The protein below binds the small molecule below.
Small molecule (SMILES): CC(=O)N[C@H]1[C@H](O[C@H]2[C@H](O)[C@@H](NC(C)=O)CO[C@@H]2CO[C@@H]2O[C@@H](C)[C@@H](O)[C@@H](O)[C@@H]2O)O[C@H](CO)[C@@H](O)[C@@H]1O

Sequence of chain 9.C:
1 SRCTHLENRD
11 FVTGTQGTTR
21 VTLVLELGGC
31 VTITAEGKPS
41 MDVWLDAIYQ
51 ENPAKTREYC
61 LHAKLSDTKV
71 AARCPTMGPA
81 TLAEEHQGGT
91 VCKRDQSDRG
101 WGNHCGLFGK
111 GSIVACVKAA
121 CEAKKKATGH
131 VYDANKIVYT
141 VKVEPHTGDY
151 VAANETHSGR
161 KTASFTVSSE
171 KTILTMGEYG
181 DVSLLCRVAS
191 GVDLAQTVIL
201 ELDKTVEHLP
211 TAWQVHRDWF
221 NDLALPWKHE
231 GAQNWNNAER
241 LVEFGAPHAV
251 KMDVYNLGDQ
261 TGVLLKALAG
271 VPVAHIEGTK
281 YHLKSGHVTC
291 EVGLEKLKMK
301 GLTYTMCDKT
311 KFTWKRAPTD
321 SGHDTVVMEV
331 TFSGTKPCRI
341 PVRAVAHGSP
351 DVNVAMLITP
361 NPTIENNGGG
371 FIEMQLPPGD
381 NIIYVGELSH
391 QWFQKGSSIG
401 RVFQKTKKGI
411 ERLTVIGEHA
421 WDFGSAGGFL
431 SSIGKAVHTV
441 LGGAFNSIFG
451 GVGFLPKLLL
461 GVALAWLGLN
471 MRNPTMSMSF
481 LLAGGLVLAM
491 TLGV

Binding-site contacts:
Ligand atom C5 contacts residue ASN154 of chain 9.C at 3.7 Å.
Ligand atom C4 contacts residue ASN154 of chain 9.C at 4.3 Å.
Ligand atom O5 contacts residue HIS104 of chain 17.C at 4.0 Å.
Ligand atom C1 contacts residue ASN154 of chain 9.C at 1.4 Å.
Ligand atom C5 contacts residue ASN154 of chain 9.C at 4.3 Å.
Ligand atom C2 contacts residue ASN154 of chain 9.C at 2.4 Å.
Ligand atom C1 contacts residue HIS104 of chain 17.C at 4.3 Å.
Ligand atom C8 contacts residue HIS104 of chain 17.C at 3.9 Å.
Ligand atom C3 contacts residue ASN154 of chain 9.C at 3.8 Å.
Ligand atom C6 contacts residue HIS104 of chain 17.C at 3.3 Å.
Ligand atom O5 contacts residue ASN154 of chain 9.C at 2.4 Å (h-bond).
Ligand atom O7 contacts residue ASN154 of chain 9.C at 3.2 Å (h-bond).
Ligand atom C8 contacts residue GLU155 of chain 9.C at 3.6 Å.
Ligand atom C7 contacts residue ASN154 of chain 9.C at 3.4 Å.
Ligand atom C1 contacts residue HIS104 of chain 17.C at 3.6 Å.
Ligand atom N2 contacts residue ASN154 of chain 9.C at 2.8 Å (h-bond).
Ligand atom C8 contacts residue ASN154 of chain 9.C at 3.6 Å.
Ligand atom C5 contacts residue HIS104 of chain 17.C at 3.1 Å.
Ligand atom C6 contacts residue ASN154 of chain 9.C at 3.8 Å.
Ligand atom C7 contacts residue GLU155 of chain 9.C at 4.2 Å.
Ligand atom O7 contacts residue GLU155 of chain 9.C at 3.8 Å.
Ligand atom O5 contacts residue HIS104 of chain 17.C at 2.9 Å.
Ligand atom O6 contacts residue HIS104 of chain 17.C at 4.4 Å.

Sequence of chain 17.C:
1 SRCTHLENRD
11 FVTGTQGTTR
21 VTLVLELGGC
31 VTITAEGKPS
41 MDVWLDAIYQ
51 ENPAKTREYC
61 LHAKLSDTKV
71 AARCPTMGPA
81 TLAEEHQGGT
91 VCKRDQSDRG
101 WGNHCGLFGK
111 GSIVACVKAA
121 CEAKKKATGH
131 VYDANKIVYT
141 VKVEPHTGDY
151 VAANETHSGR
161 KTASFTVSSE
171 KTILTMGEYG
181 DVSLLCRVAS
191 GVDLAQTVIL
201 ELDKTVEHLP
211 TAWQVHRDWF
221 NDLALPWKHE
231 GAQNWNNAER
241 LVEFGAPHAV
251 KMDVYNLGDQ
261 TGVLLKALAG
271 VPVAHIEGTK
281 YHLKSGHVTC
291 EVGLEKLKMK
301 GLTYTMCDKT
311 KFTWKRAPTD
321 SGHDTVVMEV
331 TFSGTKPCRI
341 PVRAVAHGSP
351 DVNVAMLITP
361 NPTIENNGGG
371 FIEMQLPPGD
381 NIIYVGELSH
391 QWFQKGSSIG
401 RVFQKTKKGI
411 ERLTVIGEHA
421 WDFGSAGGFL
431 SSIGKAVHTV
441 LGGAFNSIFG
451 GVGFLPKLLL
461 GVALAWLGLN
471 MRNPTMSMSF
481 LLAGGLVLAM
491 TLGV